A protein and the small-molecule ligand that binds it are described below.
Small molecule (SMILES): CC(=O)N[C@H]1[C@H](O[C@H]2[C@H](O)[C@@H](NC(C)=O)CO[C@@H]2CO)O[C@H](CO)[C@@H](O)[C@@H]1O

Sequence of chain 1.B:
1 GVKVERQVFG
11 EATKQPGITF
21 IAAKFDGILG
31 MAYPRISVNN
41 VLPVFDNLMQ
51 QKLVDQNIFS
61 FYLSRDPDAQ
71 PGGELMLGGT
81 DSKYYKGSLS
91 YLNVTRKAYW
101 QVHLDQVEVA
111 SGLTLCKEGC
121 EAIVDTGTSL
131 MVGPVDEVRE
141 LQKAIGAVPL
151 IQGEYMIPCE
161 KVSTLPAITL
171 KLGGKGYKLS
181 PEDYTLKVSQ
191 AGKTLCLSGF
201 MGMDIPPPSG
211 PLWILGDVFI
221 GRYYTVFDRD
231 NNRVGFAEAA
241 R

Sequence of chain 1.A:
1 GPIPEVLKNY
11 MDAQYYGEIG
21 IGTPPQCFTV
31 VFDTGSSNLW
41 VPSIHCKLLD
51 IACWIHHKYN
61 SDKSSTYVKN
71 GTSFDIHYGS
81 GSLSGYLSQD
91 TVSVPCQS

Binding-site contacts:
Ligand atom C6 contacts residue VAL8 of chain 1.B at 4.1 Å (hydrophobic).
Ligand atom O5 contacts residue VAL8 of chain 1.B at 4.2 Å.
Ligand atom N2 contacts residue THR72 of chain 1.A at 4.0 Å.
Ligand atom O6 contacts residue VAL8 of chain 1.B at 3.8 Å.
Ligand atom O7 contacts residue ASN70 of chain 1.A at 3.4 Å (h-bond).
Ligand atom C5 contacts residue ASN70 of chain 1.A at 3.6 Å.
Ligand atom O7 contacts residue LYS69 of chain 1.A at 4.1 Å.
Ligand atom C7 contacts residue THR72 of chain 1.A at 4.5 Å.
Ligand atom C8 contacts residue ASN40 of chain 1.B at 3.5 Å.
Ligand atom C2 contacts residue ASN70 of chain 1.A at 2.4 Å.
Ligand atom O6 contacts residue VAL41 of chain 1.B at 3.9 Å.
Ligand atom C8 contacts residue THR72 of chain 1.A at 4.2 Å.
Ligand atom C8 contacts residue ASN39 of chain 1.B at 4.0 Å.
Ligand atom C8 contacts residue ASN70 of chain 1.A at 3.7 Å.
Ligand atom C3 contacts residue ASN70 of chain 1.A at 3.8 Å.
Ligand atom C4 contacts residue ASN70 of chain 1.A at 4.2 Å.
Ligand atom N2 contacts residue ASN70 of chain 1.A at 3.0 Å (h-bond).
Ligand atom C1 contacts residue ASN70 of chain 1.A at 1.4 Å.
Ligand atom C7 contacts residue ASN70 of chain 1.A at 3.4 Å.
Ligand atom C1 contacts residue THR72 of chain 1.A at 4.3 Å.
Ligand atom O5 contacts residue ASN70 of chain 1.A at 2.3 Å (h-bond).